The small molecule below binds the protein below.
Small molecule (SMILES): CC(=O)N[C@H]1[C@H](O[C@H]2[C@H](O)[C@@H](NC(C)=O)CO[C@@H]2CO)O[C@H](CO)[C@@H](O)[C@@H]1O

Sequence of chain 1.C:
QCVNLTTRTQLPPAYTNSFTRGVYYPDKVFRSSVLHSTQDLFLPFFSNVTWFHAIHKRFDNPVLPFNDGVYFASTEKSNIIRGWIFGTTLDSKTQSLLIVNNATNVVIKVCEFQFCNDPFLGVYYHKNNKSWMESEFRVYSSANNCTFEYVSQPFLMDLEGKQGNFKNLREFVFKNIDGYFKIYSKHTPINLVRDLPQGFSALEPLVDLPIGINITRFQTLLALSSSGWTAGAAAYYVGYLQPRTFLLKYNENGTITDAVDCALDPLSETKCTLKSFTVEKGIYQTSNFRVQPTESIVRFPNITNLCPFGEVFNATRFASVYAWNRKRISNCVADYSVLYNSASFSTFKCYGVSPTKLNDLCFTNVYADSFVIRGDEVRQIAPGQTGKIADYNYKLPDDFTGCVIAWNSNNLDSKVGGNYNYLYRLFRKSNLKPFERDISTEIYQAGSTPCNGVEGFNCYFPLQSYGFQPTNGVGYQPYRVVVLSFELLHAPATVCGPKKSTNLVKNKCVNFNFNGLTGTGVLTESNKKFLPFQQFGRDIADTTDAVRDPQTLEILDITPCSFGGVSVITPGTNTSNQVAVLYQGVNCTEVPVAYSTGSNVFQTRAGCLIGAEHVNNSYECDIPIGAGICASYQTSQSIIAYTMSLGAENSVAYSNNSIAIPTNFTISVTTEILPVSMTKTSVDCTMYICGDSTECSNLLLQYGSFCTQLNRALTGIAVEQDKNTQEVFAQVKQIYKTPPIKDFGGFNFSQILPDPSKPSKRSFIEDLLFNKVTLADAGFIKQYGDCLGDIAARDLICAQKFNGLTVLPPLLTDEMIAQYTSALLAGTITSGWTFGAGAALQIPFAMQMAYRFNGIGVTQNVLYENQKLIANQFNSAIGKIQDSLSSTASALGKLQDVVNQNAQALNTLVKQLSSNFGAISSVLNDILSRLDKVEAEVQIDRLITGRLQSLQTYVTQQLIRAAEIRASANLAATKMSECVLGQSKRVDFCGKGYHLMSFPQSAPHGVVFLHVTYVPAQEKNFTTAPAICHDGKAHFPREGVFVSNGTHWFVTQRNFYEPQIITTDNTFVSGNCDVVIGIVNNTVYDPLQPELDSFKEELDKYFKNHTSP

Binding-site contacts:
Ligand atom C5 contacts residue ASN17 of chain 1.C at 3.9 Å.
Ligand atom C8 contacts residue CYS15 of chain 1.C at 3.4 Å (hydrophobic).
Ligand atom C8 contacts residue VAL16 of chain 1.C at 4.2 Å (hydrophobic).
Ligand atom C8 contacts residue ASN17 of chain 1.C at 4.0 Å.
Ligand atom O6 contacts residue ASN137 of chain 1.C at 4.5 Å.
Ligand atom O7 contacts residue ASN17 of chain 1.C at 3.7 Å.
Ligand atom O5 contacts residue ASN17 of chain 1.C at 2.7 Å (h-bond).
Ligand atom C2 contacts residue ASN17 of chain 1.C at 3.0 Å.
Ligand atom C7 contacts residue ASN17 of chain 1.C at 3.7 Å.
Ligand atom C5 contacts residue ASN137 of chain 1.C at 4.5 Å.
Ligand atom C1 contacts residue ASN137 of chain 1.C at 4.1 Å.
Ligand atom C3 contacts residue ASN17 of chain 1.C at 4.3 Å.
Ligand atom C1 contacts residue ASN17 of chain 1.C at 1.8 Å.
Ligand atom N2 contacts residue ASN17 of chain 1.C at 3.4 Å (h-bond).
Ligand atom O5 contacts residue ASN137 of chain 1.C at 4.3 Å.